This small molecule binds to this protein.
Small molecule (SMILES): CC(=O)N[C@H]1[C@H](O[C@H]2[C@H](O)[C@@H](NC(C)=O)CO[C@@H]2CO)O[C@H](CO)[C@@H](O[C@@H]2O[C@H](CO[C@H]3O[C@H](CO)[C@@H](O)[C@H](O[C@H]4O[C@H](CO)[C@@H](O)[C@H](O)[C@@H]4O)[C@@H]3O)[C@@H](O)[C@H](O[C@H]3O[C@H](CO)[C@@H](O)[C@H](O)[C@@H]3O)[C@@H]2O)[C@@H]1O

Binding-site contacts:
Ligand atom O4 contacts residue GLY112 of chain 3.B at 3.4 Å.
Ligand atom C1 contacts residue ASN58 of chain 3.D at 1.4 Å.
Ligand atom N2 contacts residue HIS33 of chain 3.B at 3.5 Å (h-bond).
Ligand atom O6 contacts residue SER55 of chain 3.B at 3.3 Å (h-bond).
Ligand atom O2 contacts residue THR115 of chain 3.B at 2.7 Å (h-bond).
Ligand atom C7 contacts residue SER17 of chain 3.A at 3.1 Å.
Ligand atom C6 contacts residue ASN30 of chain 3.B at 3.3 Å.
Ligand atom O4 contacts residue HIS96 of chain 3.C at 3.2 Å (h-bond).
Ligand atom C8 contacts residue SER17 of chain 3.A at 3.4 Å.
Ligand atom O5 contacts residue ASN58 of chain 3.D at 2.3 Å (h-bond).
Ligand atom O4 contacts residue SER55 of chain 3.B at 2.4 Å (h-bond).
Ligand atom N2 contacts residue ASN58 of chain 3.D at 2.9 Å (h-bond).
Ligand atom C8 contacts residue PHE31 of chain 3.B at 3.2 Å (hydrophobic).
Ligand atom C6 contacts residue TRP50 of chain 3.B at 3.4 Å (hydrophobic).
Ligand atom C3 contacts residue GLY112 of chain 3.B at 3.5 Å.
Ligand atom C5 contacts residue ARG110 of chain 3.B at 3.2 Å.
Ligand atom O5 contacts residue ARG110 of chain 3.B at 3.5 Å (salt-bridge).
Ligand atom C6 contacts residue ASP111 of chain 3.B at 3.5 Å.
Ligand atom O6 contacts residue ASP57 of chain 3.B at 2.5 Å (salt-bridge).
Ligand atom O7 contacts residue HIS33 of chain 3.B at 3.4 Å (h-bond).
Ligand atom O4 contacts residue ASP57 of chain 3.B at 2.8 Å (salt-bridge).
Ligand atom O4 contacts residue THR115 of chain 3.B at 3.5 Å.
Ligand atom O6 contacts residue ARG110 of chain 3.B at 3.0 Å (salt-bridge).
Ligand atom O7 contacts residue SER17 of chain 3.A at 2.4 Å (h-bond).
Ligand atom O6 contacts residue ASN59 of chain 3.B at 3.4 Å (h-bond).
Ligand atom O6 contacts residue PHE31 of chain 3.B at 3.1 Å (h-bond).
Ligand atom C5 contacts residue GLY112 of chain 3.B at 3.5 Å.
Ligand atom O3 contacts residue HIS33 of chain 3.B at 2.9 Å (h-bond).
Ligand atom C7 contacts residue ASN58 of chain 3.D at 3.1 Å.
Ligand atom O7 contacts residue SER52 of chain 3.B at 3.3 Å (h-bond).
Ligand atom O7 contacts residue ASN58 of chain 3.D at 2.8 Å (h-bond).
Ligand atom O3 contacts residue GLY112 of chain 3.B at 3.5 Å (h-bond).
Ligand atom O2 contacts residue GLY112 of chain 3.B at 2.8 Å (h-bond).
Ligand atom C6 contacts residue ASP57 of chain 3.B at 3.3 Å.
Ligand atom C2 contacts residue HIS96 of chain 3.C at 3.5 Å.
Ligand atom N2 contacts residue SER52 of chain 3.B at 3.5 Å (h-bond).
Ligand atom O3 contacts residue SER113 of chain 3.B at 3.0 Å (h-bond).
Ligand atom C2 contacts residue ASN58 of chain 3.D at 2.5 Å.
Ligand atom O6 contacts residue ASP111 of chain 3.B at 3.0 Å (salt-bridge).
Ligand atom C7 contacts residue HIS33 of chain 3.B at 3.3 Å.

Sequence of chain 3.D:
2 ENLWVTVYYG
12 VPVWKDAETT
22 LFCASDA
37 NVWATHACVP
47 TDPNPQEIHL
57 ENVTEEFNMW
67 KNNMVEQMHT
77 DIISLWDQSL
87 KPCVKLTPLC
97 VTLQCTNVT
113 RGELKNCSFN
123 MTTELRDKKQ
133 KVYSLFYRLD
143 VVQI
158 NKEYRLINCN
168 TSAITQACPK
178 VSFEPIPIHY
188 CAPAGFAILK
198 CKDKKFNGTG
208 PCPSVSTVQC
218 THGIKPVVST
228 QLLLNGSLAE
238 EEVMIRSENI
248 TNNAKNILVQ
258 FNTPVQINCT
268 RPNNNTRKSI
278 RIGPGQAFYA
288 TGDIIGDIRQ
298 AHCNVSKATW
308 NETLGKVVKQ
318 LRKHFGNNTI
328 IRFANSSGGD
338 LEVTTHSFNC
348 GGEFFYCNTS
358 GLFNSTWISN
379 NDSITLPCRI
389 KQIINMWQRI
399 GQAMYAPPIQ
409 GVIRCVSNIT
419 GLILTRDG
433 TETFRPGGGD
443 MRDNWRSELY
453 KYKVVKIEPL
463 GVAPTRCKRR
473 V

Sequence of chain 3.B:
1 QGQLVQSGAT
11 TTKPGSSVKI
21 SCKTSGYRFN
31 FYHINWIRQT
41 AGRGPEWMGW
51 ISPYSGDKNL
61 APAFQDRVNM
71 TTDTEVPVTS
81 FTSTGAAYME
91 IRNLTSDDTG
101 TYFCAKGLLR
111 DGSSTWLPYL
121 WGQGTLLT

Sequence of chain 3.C:
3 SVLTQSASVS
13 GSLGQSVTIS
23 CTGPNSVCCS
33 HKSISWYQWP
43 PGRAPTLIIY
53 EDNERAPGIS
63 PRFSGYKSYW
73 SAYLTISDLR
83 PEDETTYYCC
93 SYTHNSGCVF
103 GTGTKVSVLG

Sequence of chain 3.A:
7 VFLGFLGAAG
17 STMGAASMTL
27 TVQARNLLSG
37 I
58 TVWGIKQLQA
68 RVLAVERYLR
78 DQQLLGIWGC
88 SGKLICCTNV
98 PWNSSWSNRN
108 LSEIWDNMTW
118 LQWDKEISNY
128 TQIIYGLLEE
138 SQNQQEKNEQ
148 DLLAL